The protein below binds the small molecule below.
Small molecule (SMILES): CC(=O)N[C@@H]1[C@@H](O)[C@H](O)[C@@H](CO)O[C@H]1O

Sequence of chain 1.A:
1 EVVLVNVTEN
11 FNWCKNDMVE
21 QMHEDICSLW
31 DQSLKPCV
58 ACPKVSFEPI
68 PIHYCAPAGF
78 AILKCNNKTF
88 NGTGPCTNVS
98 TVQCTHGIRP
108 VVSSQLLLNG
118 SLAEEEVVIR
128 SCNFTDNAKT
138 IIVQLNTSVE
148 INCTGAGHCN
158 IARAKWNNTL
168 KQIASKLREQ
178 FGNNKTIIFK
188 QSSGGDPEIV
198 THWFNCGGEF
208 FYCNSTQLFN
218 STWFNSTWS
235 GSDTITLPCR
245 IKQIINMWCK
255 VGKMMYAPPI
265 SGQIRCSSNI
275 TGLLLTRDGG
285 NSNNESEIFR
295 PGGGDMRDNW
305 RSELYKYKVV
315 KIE

Binding-site contacts:
Ligand atom O7 contacts residue ASN157 of chain 1.A at 4.1 Å.
Ligand atom C7 contacts residue ASN149 of chain 1.A at 3.2 Å.
Ligand atom C3 contacts residue ASN149 of chain 1.A at 3.7 Å.
Ligand atom C5 contacts residue ASN149 of chain 1.A at 3.6 Å.
Ligand atom C8 contacts residue ALA159 of chain 1.A at 3.4 Å (hydrophobic).
Ligand atom C2 contacts residue ASN149 of chain 1.A at 2.2 Å.
Ligand atom C8 contacts residue ILE158 of chain 1.A at 3.8 Å (hydrophobic).
Ligand atom C7 contacts residue ASN157 of chain 1.A at 4.4 Å.
Ligand atom C3 contacts residue GLU147 of chain 1.A at 4.5 Å.
Ligand atom C1 contacts residue ASN149 of chain 1.A at 1.4 Å.
Ligand atom C8 contacts residue ASN157 of chain 1.A at 4.0 Å.
Ligand atom C1 contacts residue GLU147 of chain 1.A at 4.5 Å.
Ligand atom O5 contacts residue ASN149 of chain 1.A at 2.4 Å (h-bond).
Ligand atom C4 contacts residue ASN149 of chain 1.A at 4.1 Å.
Ligand atom O7 contacts residue ASN149 of chain 1.A at 3.1 Å (h-bond).
Ligand atom C2 contacts residue GLU147 of chain 1.A at 4.5 Å.
Ligand atom N2 contacts residue GLU147 of chain 1.A at 3.8 Å.
Ligand atom N2 contacts residue ASN149 of chain 1.A at 2.8 Å (h-bond).